A protein and the small-molecule ligand that binds it are described below.
Small molecule (SMILES): CC(=O)N[C@@H]1[C@@H](O)[C@H](O)[C@@H](CO)O[C@H]1O

Binding-site contacts:
Ligand atom C4 contacts residue ASN433 of chain 1.B at 4.2 Å.
Ligand atom C7 contacts residue ASN433 of chain 1.B at 3.8 Å.
Ligand atom O5 contacts residue ASN433 of chain 1.B at 2.4 Å (h-bond).
Ligand atom C1 contacts residue ASN433 of chain 1.B at 1.4 Å.
Ligand atom C8 contacts residue VAL432 of chain 1.B at 3.8 Å (hydrophobic).
Ligand atom N2 contacts residue VAL432 of chain 1.B at 3.5 Å.
Ligand atom C2 contacts residue ASN433 of chain 1.B at 2.5 Å.
Ligand atom C8 contacts residue PRO430 of chain 1.B at 4.5 Å (hydrophobic).
Ligand atom C2 contacts residue VAL432 of chain 1.B at 4.2 Å (hydrophobic).
Ligand atom C1 contacts residue VAL432 of chain 1.B at 3.8 Å (hydrophobic).
Ligand atom O7 contacts residue ASN433 of chain 1.B at 4.3 Å.
Ligand atom C3 contacts residue ASN433 of chain 1.B at 3.8 Å.
Ligand atom N2 contacts residue ASN433 of chain 1.B at 2.9 Å (h-bond).
Ligand atom C5 contacts residue ASN433 of chain 1.B at 3.7 Å.
Ligand atom C7 contacts residue VAL432 of chain 1.B at 4.4 Å (hydrophobic).

Sequence of chain 1.B:
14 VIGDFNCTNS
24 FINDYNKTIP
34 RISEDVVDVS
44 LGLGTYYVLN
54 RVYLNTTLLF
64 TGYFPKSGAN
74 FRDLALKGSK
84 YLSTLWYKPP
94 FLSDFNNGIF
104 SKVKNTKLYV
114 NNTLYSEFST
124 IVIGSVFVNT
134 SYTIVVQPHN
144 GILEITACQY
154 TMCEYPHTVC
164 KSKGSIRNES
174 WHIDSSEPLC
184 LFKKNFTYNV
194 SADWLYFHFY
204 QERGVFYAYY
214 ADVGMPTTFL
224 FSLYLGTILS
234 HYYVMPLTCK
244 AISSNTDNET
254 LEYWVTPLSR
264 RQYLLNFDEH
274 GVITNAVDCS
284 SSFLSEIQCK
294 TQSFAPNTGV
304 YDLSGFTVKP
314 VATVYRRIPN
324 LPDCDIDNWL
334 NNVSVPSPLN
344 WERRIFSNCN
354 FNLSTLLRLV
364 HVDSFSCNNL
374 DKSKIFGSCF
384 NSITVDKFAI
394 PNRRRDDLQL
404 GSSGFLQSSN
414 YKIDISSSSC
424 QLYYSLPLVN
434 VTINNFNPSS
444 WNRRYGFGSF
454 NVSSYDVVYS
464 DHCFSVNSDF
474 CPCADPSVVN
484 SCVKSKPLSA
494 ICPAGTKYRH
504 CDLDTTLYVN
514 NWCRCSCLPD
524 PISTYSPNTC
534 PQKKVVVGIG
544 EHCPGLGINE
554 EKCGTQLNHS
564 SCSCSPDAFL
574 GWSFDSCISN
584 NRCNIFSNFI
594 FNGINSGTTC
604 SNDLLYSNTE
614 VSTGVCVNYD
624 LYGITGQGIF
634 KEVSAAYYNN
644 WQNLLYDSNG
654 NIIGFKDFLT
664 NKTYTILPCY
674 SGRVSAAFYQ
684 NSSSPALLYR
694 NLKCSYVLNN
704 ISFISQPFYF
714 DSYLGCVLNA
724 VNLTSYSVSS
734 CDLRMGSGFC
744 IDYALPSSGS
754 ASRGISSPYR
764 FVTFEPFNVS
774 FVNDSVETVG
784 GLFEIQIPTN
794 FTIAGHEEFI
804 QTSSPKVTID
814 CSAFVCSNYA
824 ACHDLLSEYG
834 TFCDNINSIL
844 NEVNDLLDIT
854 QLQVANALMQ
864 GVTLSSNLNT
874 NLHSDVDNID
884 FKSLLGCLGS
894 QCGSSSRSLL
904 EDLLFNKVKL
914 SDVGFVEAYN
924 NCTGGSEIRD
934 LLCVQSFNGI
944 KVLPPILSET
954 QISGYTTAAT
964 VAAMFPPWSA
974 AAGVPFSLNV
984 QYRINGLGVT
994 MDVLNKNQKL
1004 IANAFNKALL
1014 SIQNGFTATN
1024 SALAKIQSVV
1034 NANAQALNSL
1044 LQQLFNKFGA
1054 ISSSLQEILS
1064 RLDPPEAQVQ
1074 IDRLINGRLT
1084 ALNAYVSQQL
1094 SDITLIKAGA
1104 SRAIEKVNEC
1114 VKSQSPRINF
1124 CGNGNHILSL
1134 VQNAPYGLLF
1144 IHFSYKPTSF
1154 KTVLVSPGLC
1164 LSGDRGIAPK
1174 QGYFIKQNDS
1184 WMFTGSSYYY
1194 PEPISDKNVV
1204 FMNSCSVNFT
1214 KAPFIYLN